Binding-site contacts:
Ligand atom O3 contacts residue PHE289 of chain 1.A at 4.2 Å.
Ligand atom O1 contacts residue HIS219 of chain 1.A at 3.2 Å (h-bond).
Ligand atom C2 contacts residue GLU183 of chain 1.A at 4.0 Å.
Ligand atom O1 contacts residue PHE283 of chain 1.A at 4.0 Å.
Ligand atom C1 contacts residue PHE283 of chain 1.A at 3.5 Å (hydrophobic).
Ligand atom O2 contacts residue ILE185 of chain 1.A at 4.3 Å.
Ligand atom O2 contacts residue PHE16 of chain 1.A at 4.4 Å.
Ligand atom O2 contacts residue PRO129 of chain 1.A at 4.3 Å.
Ligand atom O2 contacts residue ASN87 of chain 1.A at 3.3 Å (h-bond).
Ligand atom O1 contacts residue GLU189 of chain 1.A at 2.9 Å (salt-bridge).
Ligand atom O1 contacts residue ARG253 of chain 1.A at 3.7 Å.
Ligand atom O1 contacts residue ILE185 of chain 1.A at 4.0 Å.
Ligand atom O3 contacts residue PHE16 of chain 1.A at 4.3 Å.
Ligand atom O4 contacts residue ASN87 of chain 1.A at 2.8 Å (h-bond).
Ligand atom C3 contacts residue TYR134 of chain 1.A at 3.8 Å (hydrophobic).
Ligand atom O4 contacts residue PRO129 of chain 1.A at 3.0 Å.
Ligand atom O2 contacts residue GLU183 of chain 1.A at 3.2 Å (salt-bridge).
Ligand atom C1 contacts residue ILE185 of chain 1.A at 4.4 Å (hydrophobic).
Ligand atom O3 contacts residue PHE283 of chain 1.A at 4.0 Å.
Ligand atom C4 contacts residue ASN87 of chain 1.A at 3.1 Å.
Ligand atom C4 contacts residue PHE16 of chain 1.A at 4.1 Å (hydrophobic).
Ligand atom C2 contacts residue ILE185 of chain 1.A at 3.9 Å (hydrophobic).
Ligand atom O3 contacts residue TYR134 of chain 1.A at 3.8 Å.
Ligand atom O1 contacts residue TYR134 of chain 1.A at 4.4 Å.
Ligand atom C3 contacts residue ASN87 of chain 1.A at 4.4 Å.
Ligand atom C2 contacts residue TYR134 of chain 1.A at 4.0 Å (hydrophobic).
Ligand atom O1 contacts residue GLU183 of chain 1.A at 4.4 Å.
Ligand atom C1 contacts residue GLU189 of chain 1.A at 3.5 Å.
Ligand atom C1 contacts residue TYR134 of chain 1.A at 4.2 Å (hydrophobic).
Ligand atom C4 contacts residue PRO129 of chain 1.A at 4.4 Å (hydrophobic).

Sequence of chain 1.A:
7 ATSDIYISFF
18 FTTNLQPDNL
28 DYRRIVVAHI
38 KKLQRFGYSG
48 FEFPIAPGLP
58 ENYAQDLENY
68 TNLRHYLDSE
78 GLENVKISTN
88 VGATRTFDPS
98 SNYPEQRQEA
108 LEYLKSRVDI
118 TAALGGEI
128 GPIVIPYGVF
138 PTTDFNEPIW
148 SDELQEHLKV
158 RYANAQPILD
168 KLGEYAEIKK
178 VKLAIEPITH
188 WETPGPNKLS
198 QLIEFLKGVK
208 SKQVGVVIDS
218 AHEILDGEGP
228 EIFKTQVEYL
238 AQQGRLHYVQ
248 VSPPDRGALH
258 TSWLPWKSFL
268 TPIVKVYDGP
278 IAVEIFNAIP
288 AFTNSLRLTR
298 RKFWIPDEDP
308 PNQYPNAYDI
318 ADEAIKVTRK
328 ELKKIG

This small molecule binds to this protein.
Small molecule (SMILES): O=C[C@H](O)[C@@H](O)[C@H](O)CO